Binding-site contacts:
Ligand atom C5 contacts residue SER800 of chain 1.C at 3.4 Å.
Ligand atom C5 contacts residue ASN798 of chain 1.C at 3.6 Å.
Ligand atom O5 contacts residue GLN801 of chain 1.C at 4.0 Å.
Ligand atom C4 contacts residue ASN798 of chain 1.C at 4.1 Å.
Ligand atom C7 contacts residue ASN798 of chain 1.C at 3.7 Å.
Ligand atom N2 contacts residue ASN798 of chain 1.C at 3.5 Å (h-bond).
Ligand atom C5 contacts residue GLN801 of chain 1.C at 4.1 Å.
Ligand atom O7 contacts residue ASN798 of chain 1.C at 3.5 Å (h-bond).
Ligand atom O3 contacts residue ASN798 of chain 1.C at 3.3 Å (h-bond).
Ligand atom C6 contacts residue GLN801 of chain 1.C at 3.1 Å.
Ligand atom C6 contacts residue SER800 of chain 1.C at 3.4 Å.
Ligand atom C1 contacts residue SER800 of chain 1.C at 3.5 Å.
Ligand atom O5 contacts residue ASN798 of chain 1.C at 2.4 Å (h-bond).
Ligand atom C3 contacts residue ASN798 of chain 1.C at 3.4 Å.
Ligand atom C1 contacts residue ASN798 of chain 1.C at 1.4 Å.
Ligand atom O5 contacts residue SER800 of chain 1.C at 3.1 Å (h-bond).
Ligand atom O6 contacts residue GLN801 of chain 1.C at 3.9 Å.
Ligand atom C2 contacts residue ASN798 of chain 1.C at 2.4 Å.

Sequence of chain 1.C:
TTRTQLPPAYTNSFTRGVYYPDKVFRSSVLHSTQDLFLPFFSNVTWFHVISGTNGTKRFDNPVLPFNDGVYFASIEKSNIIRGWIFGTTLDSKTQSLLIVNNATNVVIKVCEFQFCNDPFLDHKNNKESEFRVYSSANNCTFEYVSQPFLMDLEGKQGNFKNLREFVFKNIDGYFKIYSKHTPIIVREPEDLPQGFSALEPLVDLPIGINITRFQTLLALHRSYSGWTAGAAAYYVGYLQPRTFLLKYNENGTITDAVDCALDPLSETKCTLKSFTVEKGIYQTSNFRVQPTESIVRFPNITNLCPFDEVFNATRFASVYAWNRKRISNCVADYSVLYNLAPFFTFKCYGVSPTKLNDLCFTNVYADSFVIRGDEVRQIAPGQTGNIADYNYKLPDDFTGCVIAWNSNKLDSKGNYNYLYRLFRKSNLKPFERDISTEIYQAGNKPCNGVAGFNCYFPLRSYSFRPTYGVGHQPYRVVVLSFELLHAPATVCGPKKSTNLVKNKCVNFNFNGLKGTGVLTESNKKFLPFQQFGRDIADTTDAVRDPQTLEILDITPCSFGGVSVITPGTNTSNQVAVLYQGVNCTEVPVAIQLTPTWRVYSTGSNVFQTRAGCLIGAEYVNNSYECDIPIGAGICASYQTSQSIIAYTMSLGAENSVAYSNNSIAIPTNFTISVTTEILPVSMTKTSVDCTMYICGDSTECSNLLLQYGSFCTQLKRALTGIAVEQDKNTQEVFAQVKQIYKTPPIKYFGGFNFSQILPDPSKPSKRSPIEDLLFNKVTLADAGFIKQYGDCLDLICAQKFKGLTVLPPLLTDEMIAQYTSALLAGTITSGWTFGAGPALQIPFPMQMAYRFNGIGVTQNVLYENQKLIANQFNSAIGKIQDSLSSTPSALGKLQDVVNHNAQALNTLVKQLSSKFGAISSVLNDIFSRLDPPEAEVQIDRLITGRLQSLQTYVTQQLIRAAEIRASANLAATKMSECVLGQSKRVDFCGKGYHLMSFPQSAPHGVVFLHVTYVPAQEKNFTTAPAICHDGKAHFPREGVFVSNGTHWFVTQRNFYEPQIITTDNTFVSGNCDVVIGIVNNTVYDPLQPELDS

A protein and the small-molecule ligand that binds it are described below.
Small molecule (SMILES): CC(=O)N[C@H]1[C@H](O[C@H]2[C@H](O)[C@@H](NC(C)=O)CO[C@@H]2CO)O[C@H](CO)[C@@H](O)[C@@H]1O